Sequence of chain 1.C:
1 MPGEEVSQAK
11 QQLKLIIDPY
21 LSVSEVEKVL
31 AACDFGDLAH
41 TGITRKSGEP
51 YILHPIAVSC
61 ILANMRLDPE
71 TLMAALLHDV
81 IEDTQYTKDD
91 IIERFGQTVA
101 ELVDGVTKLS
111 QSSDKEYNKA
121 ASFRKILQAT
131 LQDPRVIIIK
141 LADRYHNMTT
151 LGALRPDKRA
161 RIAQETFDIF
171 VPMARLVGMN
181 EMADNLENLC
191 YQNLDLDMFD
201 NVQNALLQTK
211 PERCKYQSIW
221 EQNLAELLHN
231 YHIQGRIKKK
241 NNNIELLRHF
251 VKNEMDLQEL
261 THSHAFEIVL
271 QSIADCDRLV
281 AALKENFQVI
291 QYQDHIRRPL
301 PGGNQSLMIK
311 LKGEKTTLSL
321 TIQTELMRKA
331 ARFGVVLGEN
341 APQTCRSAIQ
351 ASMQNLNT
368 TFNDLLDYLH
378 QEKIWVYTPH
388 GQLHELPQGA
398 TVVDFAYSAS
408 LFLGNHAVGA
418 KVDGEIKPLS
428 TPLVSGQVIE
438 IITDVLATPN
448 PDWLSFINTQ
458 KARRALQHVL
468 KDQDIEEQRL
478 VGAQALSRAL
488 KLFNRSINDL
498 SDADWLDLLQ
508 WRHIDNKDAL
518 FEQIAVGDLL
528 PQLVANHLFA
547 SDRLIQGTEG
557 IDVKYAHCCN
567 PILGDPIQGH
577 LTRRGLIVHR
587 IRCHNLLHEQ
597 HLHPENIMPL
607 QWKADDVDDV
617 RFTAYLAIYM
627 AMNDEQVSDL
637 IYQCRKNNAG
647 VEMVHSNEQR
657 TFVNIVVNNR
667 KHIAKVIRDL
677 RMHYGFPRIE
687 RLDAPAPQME

Binding-site contacts:
Ligand atom C6 contacts residue ARG45 of chain 1.C at 3.7 Å.
Ligand atom O2' contacts residue TYR51 of chain 1.C at 3.1 Å (h-bond).
Ligand atom O3D contacts residue ILE162 of chain 1.C at 4.0 Å.
Ligand atom O3A contacts residue SER113 of chain 1.C at 3.0 Å (h-bond).
Ligand atom N2 contacts residue THR150 of chain 1.C at 3.8 Å.
Ligand atom N7 contacts residue ARG45 of chain 1.C at 3.4 Å.
Ligand atom PD contacts residue LYS140 of chain 1.C at 3.8 Å.
Ligand atom O2D contacts residue ASN147 of chain 1.C at 2.9 Å (h-bond).
Ligand atom O2B contacts residue MG1 of chain 1.U at 3.8 Å.
Ligand atom O2C contacts residue GLN111 of chain 1.C at 3.4 Å (h-bond).
Ligand atom O1A contacts residue SER113 of chain 1.C at 3.2 Å (h-bond).
Ligand atom O3D contacts residue ASN147 of chain 1.C at 3.7 Å.
Ligand atom O2C contacts residue SER110 of chain 1.C at 3.5 Å (h-bond).
Ligand atom O2D contacts residue LYS140 of chain 1.C at 3.1 Å (salt-bridge).
Ligand atom O1D contacts residue ARG144 of chain 1.C at 3.8 Å.
Ligand atom O1D contacts residue SER110 of chain 1.C at 3.4 Å (h-bond).
Ligand atom PA contacts residue SER113 of chain 1.C at 4.0 Å.
Ligand atom PD contacts residue ASN147 of chain 1.C at 3.8 Å.
Ligand atom O1C contacts residue SER110 of chain 1.C at 2.8 Å (h-bond).
Ligand atom C5 contacts residue ARG45 of chain 1.C at 3.7 Å.
Ligand atom PB contacts residue MG1 of chain 1.U at 3.4 Å.
Ligand atom O1B contacts residue MG1 of chain 1.U at 2.1 Å.
Ligand atom O3C contacts residue SER110 of chain 1.C at 3.8 Å.
Ligand atom O1D contacts residue LYS140 of chain 1.C at 3.5 Å (salt-bridge).
Ligand atom O6 contacts residue THR150 of chain 1.C at 3.5 Å (h-bond).
Ligand atom C2 contacts residue LEU154 of chain 1.C at 3.7 Å (hydrophobic).
Ligand atom C6 contacts residue THR150 of chain 1.C at 3.5 Å.
Ligand atom C2 contacts residue THR150 of chain 1.C at 3.8 Å.
Ligand atom O2B contacts residue SER113 of chain 1.C at 3.7 Å.
Ligand atom O2D contacts residue ASP143 of chain 1.C at 3.2 Å (salt-bridge).
Ligand atom N1 contacts residue LEU154 of chain 1.C at 4.0 Å.
Ligand atom O6 contacts residue SER47 of chain 1.C at 3.3 Å (h-bond).
Ligand atom N2 contacts residue LEU151 of chain 1.C at 3.5 Å.
Ligand atom O6 contacts residue ARG45 of chain 1.C at 3.7 Å.
Ligand atom N2 contacts residue ASN147 of chain 1.C at 3.5 Å (h-bond).
Ligand atom N2 contacts residue LEU154 of chain 1.C at 3.6 Å.
Ligand atom N7 contacts residue LYS46 of chain 1.C at 3.8 Å.
Ligand atom PC contacts residue SER110 of chain 1.C at 3.4 Å.
Ligand atom N1 contacts residue THR150 of chain 1.C at 2.9 Å (h-bond).
Ligand atom O1D contacts residue GLN111 of chain 1.C at 3.7 Å.

This protein binds this small molecule.
Small molecule (SMILES): Nc1nc2c(ncn2[C@@H]2O[C@H](CO[P](=O)(O)OP(=O)(O)O)[C@@H](O[P](=O)(O)OP(=O)(O)O)[C@H]2O)c(=O)[nH]1